Sequence of chain 1.A:
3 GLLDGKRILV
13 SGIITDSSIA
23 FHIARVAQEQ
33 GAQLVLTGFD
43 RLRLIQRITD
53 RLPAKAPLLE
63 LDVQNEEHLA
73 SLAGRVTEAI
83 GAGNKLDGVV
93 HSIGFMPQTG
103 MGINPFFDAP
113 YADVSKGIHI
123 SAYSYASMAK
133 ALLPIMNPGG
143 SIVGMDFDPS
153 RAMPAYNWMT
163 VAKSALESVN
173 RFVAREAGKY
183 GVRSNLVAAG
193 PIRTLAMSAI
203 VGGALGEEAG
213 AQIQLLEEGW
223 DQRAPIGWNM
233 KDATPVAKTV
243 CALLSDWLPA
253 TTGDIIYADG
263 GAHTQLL

Binding-site contacts:
Ligand atom O05 contacts residue NAD1 of chain 1.B at 2.6 Å (h-bond).
Ligand atom N21 contacts residue NAD1 of chain 1.B at 3.6 Å (h-bond).
Ligand atom O05 contacts residue MET161 of chain 1.A at 4.0 Å.
Ligand atom C04 contacts residue NAD1 of chain 1.B at 3.5 Å.
Ligand atom C01 contacts residue NAD1 of chain 1.B at 3.1 Å.
Ligand atom N10 contacts residue PHE97 of chain 1.A at 3.7 Å.
Ligand atom C03 contacts residue NAD1 of chain 1.B at 3.5 Å.
Ligand atom C17 contacts residue MET103 of chain 1.A at 4.0 Å (hydrophobic).
Ligand atom C11 contacts residue MET103 of chain 1.A at 4.0 Å (hydrophobic).
Ligand atom C01 contacts residue MET199 of chain 1.A at 3.7 Å (hydrophobic).
Ligand atom C02 contacts residue TYR158 of chain 1.A at 4.0 Å (hydrophobic).
Ligand atom C12 contacts residue MET161 of chain 1.A at 4.1 Å (hydrophobic).
Ligand atom C13 contacts residue PHE97 of chain 1.A at 3.9 Å (hydrophobic).
Ligand atom C17 contacts residue MET98 of chain 1.A at 3.5 Å (hydrophobic).
Ligand atom C01 contacts residue ETX1 of chain 1.D at 3.6 Å.
Ligand atom C11 contacts residue MET161 of chain 1.A at 3.9 Å (hydrophobic).
Ligand atom C11 contacts residue MET98 of chain 1.A at 3.9 Å (hydrophobic).
Ligand atom N18 contacts residue PHE97 of chain 1.A at 3.6 Å.
Ligand atom C17 contacts residue PHE97 of chain 1.A at 3.5 Å (hydrophobic).
Ligand atom C01 contacts residue PHE149 of chain 1.A at 3.8 Å (hydrophobic).
Ligand atom O05 contacts residue LYS165 of chain 1.A at 3.8 Å.
Ligand atom O05 contacts residue TYR158 of chain 1.A at 2.6 Å (h-bond).
Ligand atom C03 contacts residue PHE149 of chain 1.A at 3.9 Å (hydrophobic).
Ligand atom N18 contacts residue MET98 of chain 1.A at 3.3 Å (h-bond).
Ligand atom N18 contacts residue MET103 of chain 1.A at 3.6 Å.
Ligand atom N21 contacts residue MET199 of chain 1.A at 3.4 Å (h-bond).
Ligand atom C12 contacts residue MET103 of chain 1.A at 3.7 Å (hydrophobic).
Ligand atom C11 contacts residue PHE97 of chain 1.A at 3.7 Å (hydrophobic).
Ligand atom C04 contacts residue TYR158 of chain 1.A at 3.3 Å (hydrophobic).
Ligand atom C03 contacts residue TYR158 of chain 1.A at 3.4 Å (hydrophobic).
Ligand atom C09 contacts residue GLY96 of chain 1.A at 3.4 Å.
Ligand atom C13 contacts residue GLY96 of chain 1.A at 3.9 Å.
Ligand atom N21 contacts residue ETX1 of chain 1.D at 4.1 Å.
Ligand atom C11 contacts residue GLY96 of chain 1.A at 3.9 Å.
Ligand atom C20 contacts residue MET199 of chain 1.A at 3.8 Å (hydrophobic).
Ligand atom C02 contacts residue ETX1 of chain 1.D at 4.0 Å.
Ligand atom C02 contacts residue NAD1 of chain 1.B at 3.4 Å.
Ligand atom C07 contacts residue NAD1 of chain 1.B at 3.7 Å.
Ligand atom N10 contacts residue GLY96 of chain 1.A at 3.4 Å (h-bond).
Ligand atom C16 contacts residue PHE97 of chain 1.A at 4.0 Å (hydrophobic).

This protein binds this small molecule.
Small molecule (SMILES): Cc1cc(=O)c(C2CCN(c3ncccn3)CC2)c(C)[nH]1